This small molecule binds to this protein.
Small molecule (SMILES): CCCN(CC[NH3+])S(=O)(=O)c1cccc2cnccc12

Sequence of chain 1.A:
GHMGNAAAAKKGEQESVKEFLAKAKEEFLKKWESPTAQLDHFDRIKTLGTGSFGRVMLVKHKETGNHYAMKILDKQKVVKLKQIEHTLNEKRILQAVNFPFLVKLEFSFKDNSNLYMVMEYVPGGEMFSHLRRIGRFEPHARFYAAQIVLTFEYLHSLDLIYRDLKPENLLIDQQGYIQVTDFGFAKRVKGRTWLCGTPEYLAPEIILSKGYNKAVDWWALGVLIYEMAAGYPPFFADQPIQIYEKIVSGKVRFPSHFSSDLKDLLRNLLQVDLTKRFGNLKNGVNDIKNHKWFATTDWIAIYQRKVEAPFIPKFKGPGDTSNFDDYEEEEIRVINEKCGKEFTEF

Binding-site contacts:
Ligand atom C4 contacts residue ASP187 of chain 1.A at 3.8 Å.
Ligand atom C13 contacts residue GLU124 of chain 1.A at 3.2 Å.
Ligand atom N1 contacts residue GLU173 of chain 1.A at 2.6 Å (salt-bridge).
Ligand atom N1 contacts residue GLU130 of chain 1.A at 2.6 Å (salt-bridge).
Ligand atom C12 contacts residue TYR125 of chain 1.A at 3.7 Å (hydrophobic).
Ligand atom O1 contacts residue GLY53 of chain 1.A at 3.8 Å.
Ligand atom C6 contacts residue VAL60 of chain 1.A at 3.8 Å (hydrophobic).
Ligand atom O contacts residue LEU176 of chain 1.A at 3.5 Å.
Ligand atom N2 contacts residue GLU124 of chain 1.A at 3.7 Å.
Ligand atom C12 contacts residue PHE330 of chain 1.A at 3.6 Å (hydrophobic).
Ligand atom C7 contacts residue THR186 of chain 1.A at 3.6 Å.
Ligand atom C3 contacts residue THR186 of chain 1.A at 3.4 Å.
Ligand atom C1 contacts residue GLY53 of chain 1.A at 3.8 Å.
Ligand atom C4 contacts residue GLU173 of chain 1.A at 3.0 Å.
Ligand atom C4 contacts residue ASN174 of chain 1.A at 3.2 Å.
Ligand atom C5 contacts residue VAL60 of chain 1.A at 3.8 Å (hydrophobic).
Ligand atom C12 contacts residue LEU176 of chain 1.A at 3.4 Å (hydrophobic).
Ligand atom C3 contacts residue ASP187 of chain 1.A at 3.7 Å.
Ligand atom O1 contacts residue VAL60 of chain 1.A at 3.3 Å.
Ligand atom N2 contacts residue VAL126 of chain 1.A at 2.9 Å (h-bond).
Ligand atom C10 contacts residue LEU176 of chain 1.A at 3.3 Å (hydrophobic).
Ligand atom C7 contacts residue MET123 of chain 1.A at 3.6 Å (hydrophobic).
Ligand atom C9 contacts residue ALA73 of chain 1.A at 3.5 Å (hydrophobic).
Ligand atom N2 contacts residue LEU176 of chain 1.A at 3.4 Å.
Ligand atom O1 contacts residue LEU52 of chain 1.A at 3.7 Å.
Ligand atom C12 contacts residue VAL126 of chain 1.A at 3.7 Å (hydrophobic).
Ligand atom C contacts residue GLY53 of chain 1.A at 3.7 Å.
Ligand atom O contacts residue GLU130 of chain 1.A at 3.8 Å.
Ligand atom C8 contacts residue THR186 of chain 1.A at 3.7 Å.
Ligand atom C9 contacts residue LEU176 of chain 1.A at 3.3 Å (hydrophobic).
Ligand atom C11 contacts residue LEU176 of chain 1.A at 3.4 Å (hydrophobic).
Ligand atom C13 contacts residue LEU176 of chain 1.A at 3.4 Å (hydrophobic).
Ligand atom C contacts residue THR54 of chain 1.A at 3.8 Å.
Ligand atom C12 contacts residue LEU52 of chain 1.A at 3.8 Å (hydrophobic).
Ligand atom N2 contacts residue TYR125 of chain 1.A at 3.5 Å.
Ligand atom C2 contacts residue VAL60 of chain 1.A at 3.2 Å (hydrophobic).
Ligand atom C13 contacts residue ALA73 of chain 1.A at 3.2 Å (hydrophobic).
Ligand atom C13 contacts residue VAL126 of chain 1.A at 3.7 Å (hydrophobic).
Ligand atom C contacts residue GLY58 of chain 1.A at 3.8 Å.
Ligand atom N2 contacts residue ALA73 of chain 1.A at 3.5 Å.